A small-molecule ligand and the protein it binds are described below.
Small molecule (SMILES): Nc1ncnc2c1ncn2[C@@H]1O[C@H](COP(=O)(O)O)[C@@H](OP(=O)(O)O)[C@H]1O

Sequence of chain 1.B:
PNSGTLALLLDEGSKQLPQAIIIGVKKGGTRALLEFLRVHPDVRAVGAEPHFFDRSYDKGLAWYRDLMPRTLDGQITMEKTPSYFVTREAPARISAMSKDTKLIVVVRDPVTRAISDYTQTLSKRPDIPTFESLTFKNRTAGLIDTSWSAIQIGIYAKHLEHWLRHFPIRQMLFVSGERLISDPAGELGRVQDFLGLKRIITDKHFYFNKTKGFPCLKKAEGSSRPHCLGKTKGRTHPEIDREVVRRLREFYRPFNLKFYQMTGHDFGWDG

Binding-site contacts:
Ligand atom C5 contacts residue PHE214 of chain 1.B at 3.7 Å (hydrophobic).
Ligand atom O1P contacts residue GLY234 of chain 1.B at 3.3 Å.
Ligand atom N7 contacts residue ILE181 of chain 1.B at 3.5 Å.
Ligand atom P2 contacts residue LYS233 of chain 1.B at 3.6 Å.
Ligand atom O5P contacts residue ARG31 of chain 1.B at 3.0 Å (salt-bridge).
Ligand atom N6 contacts residue PHE214 of chain 1.B at 3.7 Å.
Ligand atom O4P contacts residue THR30 of chain 1.B at 2.6 Å (h-bond).
Ligand atom O4P contacts residue GLY28 of chain 1.B at 3.5 Å (h-bond).
Ligand atom O5P contacts residue LYS233 of chain 1.B at 2.8 Å (salt-bridge).
Ligand atom N1 contacts residue LEU229 of chain 1.B at 3.5 Å.
Ligand atom O5' contacts residue LYS27 of chain 1.B at 3.4 Å.
Ligand atom C2 contacts residue PHE214 of chain 1.B at 3.8 Å (hydrophobic).
Ligand atom O5' contacts residue GLY29 of chain 1.B at 3.1 Å (h-bond).
Ligand atom O3P contacts residue ARG235 of chain 1.B at 2.9 Å (salt-bridge).
Ligand atom P1 contacts residue SER116 of chain 1.B at 3.7 Å.
Ligand atom C2 contacts residue LYS233 of chain 1.B at 3.5 Å.
Ligand atom C2 contacts residue LEU229 of chain 1.B at 3.6 Å (hydrophobic).
Ligand atom O4' contacts residue GLY29 of chain 1.B at 3.4 Å.
Ligand atom N7 contacts residue ALA32 of chain 1.B at 3.5 Å.
Ligand atom N3 contacts residue LYS233 of chain 1.B at 3.8 Å.
Ligand atom O2P contacts residue ARG108 of chain 1.B at 3.3 Å (salt-bridge).
Ligand atom O2P contacts residue HIS237 of chain 1.B at 2.6 Å (h-bond).
Ligand atom C6 contacts residue PHE214 of chain 1.B at 3.6 Å (hydrophobic).
Ligand atom O6P contacts residue LYS27 of chain 1.B at 2.8 Å (salt-bridge).
Ligand atom O6P contacts residue LYS233 of chain 1.B at 3.2 Å (salt-bridge).
Ligand atom C4 contacts residue PHE214 of chain 1.B at 3.7 Å (hydrophobic).
Ligand atom C5' contacts residue LYS27 of chain 1.B at 3.6 Å.
Ligand atom O5P contacts residue THR30 of chain 1.B at 3.6 Å (h-bond).
Ligand atom C8 contacts residue ILE181 of chain 1.B at 3.4 Å (hydrophobic).
Ligand atom O3' contacts residue SER116 of chain 1.B at 3.6 Å.
Ligand atom O2P contacts residue SER116 of chain 1.B at 2.7 Å (h-bond).
Ligand atom O4P contacts residue GLY29 of chain 1.B at 3.2 Å (h-bond).
Ligand atom N1 contacts residue PHE214 of chain 1.B at 3.4 Å.
Ligand atom O4P contacts residue LYS27 of chain 1.B at 3.4 Å (salt-bridge).
Ligand atom O3' contacts residue ARG108 of chain 1.B at 3.1 Å (salt-bridge).
Ligand atom C6 contacts residue LEU229 of chain 1.B at 3.8 Å (hydrophobic).
Ligand atom P2 contacts residue LYS27 of chain 1.B at 3.8 Å.
Ligand atom P2 contacts residue THR30 of chain 1.B at 3.6 Å.
Ligand atom N6 contacts residue PRO215 of chain 1.B at 3.0 Å (h-bond).
Ligand atom O3P contacts residue GLY234 of chain 1.B at 2.9 Å (h-bond).